Sequence of chain 1.C:
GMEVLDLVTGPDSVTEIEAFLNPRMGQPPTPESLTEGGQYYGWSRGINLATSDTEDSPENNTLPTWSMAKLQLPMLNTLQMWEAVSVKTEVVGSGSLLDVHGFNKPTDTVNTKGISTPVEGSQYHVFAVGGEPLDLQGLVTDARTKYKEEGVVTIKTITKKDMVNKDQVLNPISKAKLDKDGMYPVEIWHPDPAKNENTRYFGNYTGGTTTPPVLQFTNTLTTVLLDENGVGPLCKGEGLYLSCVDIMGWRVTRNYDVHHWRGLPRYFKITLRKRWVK

Sequence of chain 1.D:
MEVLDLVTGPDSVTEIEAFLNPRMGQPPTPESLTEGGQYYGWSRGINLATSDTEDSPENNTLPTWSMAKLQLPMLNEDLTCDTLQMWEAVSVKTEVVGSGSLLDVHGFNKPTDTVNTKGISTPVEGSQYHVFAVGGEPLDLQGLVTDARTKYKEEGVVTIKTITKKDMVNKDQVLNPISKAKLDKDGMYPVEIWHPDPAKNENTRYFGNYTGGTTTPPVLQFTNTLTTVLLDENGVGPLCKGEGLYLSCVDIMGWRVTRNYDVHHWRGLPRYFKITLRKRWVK

Binding-site contacts:
Ligand atom O6 contacts residue GLU59 of chain 1.C at 3.4 Å.
Ligand atom C6 contacts residue ASN61 of chain 1.C at 3.4 Å.
Ligand atom O1B contacts residue GLY46 of chain 1.C at 2.9 Å (h-bond).
Ligand atom C10 contacts residue TYR40 of chain 1.C at 3.9 Å (hydrophobic).
Ligand atom O1A contacts residue TYR40 of chain 1.C at 4.0 Å.
Ligand atom C3 contacts residue GLY46 of chain 1.C at 4.0 Å.
Ligand atom C1 contacts residue ARG45 of chain 1.C at 3.5 Å.
Ligand atom C6 contacts residue ARG45 of chain 1.C at 4.2 Å.
Ligand atom O10 contacts residue ASN261 of chain 1.C at 3.4 Å (h-bond).
Ligand atom O6 contacts residue ASN61 of chain 1.C at 2.7 Å (h-bond).
Ligand atom O3 contacts residue GLY46 of chain 1.C at 4.1 Å.
Ligand atom C3 contacts residue HIS266 of chain 1.C at 3.6 Å.
Ligand atom O4 contacts residue THR259 of chain 1.C at 3.5 Å.
Ligand atom O6 contacts residue THR62 of chain 1.C at 4.2 Å.
Ligand atom C5 contacts residue GLY46 of chain 1.C at 4.2 Å.
Ligand atom C6 contacts residue GLU59 of chain 1.C at 4.1 Å.
Ligand atom O8 contacts residue ARG45 of chain 1.C at 3.9 Å.
Ligand atom O4 contacts residue HIS266 of chain 1.C at 2.8 Å (h-bond).
Ligand atom C4 contacts residue TYR40 of chain 1.C at 3.7 Å (hydrophobic).
Ligand atom C6 contacts residue TYR40 of chain 1.C at 3.5 Å (hydrophobic).
Ligand atom C4 contacts residue GLY46 of chain 1.C at 3.4 Å.
Ligand atom O1A contacts residue ARG45 of chain 1.C at 2.7 Å (salt-bridge).
Ligand atom C1 contacts residue TYR40 of chain 1.C at 4.2 Å (hydrophobic).
Ligand atom C2 contacts residue GLY46 of chain 1.C at 4.3 Å.
Ligand atom C11 contacts residue TYR40 of chain 1.C at 4.0 Å (hydrophobic).
Ligand atom N5 contacts residue TYR40 of chain 1.C at 2.9 Å (h-bond).
Ligand atom O1B contacts residue HIS266 of chain 1.C at 3.4 Å.
Ligand atom O4 contacts residue GLY46 of chain 1.C at 2.6 Å (h-bond).
Ligand atom O1B contacts residue TYR40 of chain 1.C at 4.2 Å.
Ligand atom C4 contacts residue HIS266 of chain 1.C at 3.4 Å.
Ligand atom C11 contacts residue ASP53 of chain 1.D at 3.5 Å.
Ligand atom C1 contacts residue HIS266 of chain 1.C at 4.3 Å.
Ligand atom C1 contacts residue GLY46 of chain 1.C at 4.0 Å.
Ligand atom O4 contacts residue VAL264 of chain 1.C at 4.2 Å.
Ligand atom C4 contacts residue ARG45 of chain 1.C at 4.2 Å.
Ligand atom C5 contacts residue TYR40 of chain 1.C at 3.5 Å (hydrophobic).
Ligand atom C6 contacts residue THR62 of chain 1.C at 3.7 Å.
Ligand atom O1B contacts residue ARG45 of chain 1.C at 3.0 Å (salt-bridge).
Ligand atom C6 contacts residue GLY46 of chain 1.C at 3.7 Å.
Ligand atom C3 contacts residue VAL264 of chain 1.C at 4.0 Å (hydrophobic).

A protein and the small-molecule ligand that binds it are described below.
Small molecule (SMILES): CC(=O)N[C@H]1[C@H]([C@H](O)[C@H](O)CO)O[C@@](O[C@@H]2[C@@H](O)[C@H](O)O[C@H](CO)[C@@H]2O)(C(=O)O)C[C@@H]1O